Binding-site contacts:
Ligand atom C4 contacts residue GLN69 of chain 1.C at 4.0 Å.
Ligand atom C2 contacts residue GLN69 of chain 1.C at 3.5 Å.
Ligand atom C5' contacts residue ARG90 of chain 1.C at 3.9 Å.
Ligand atom O3' contacts residue TYR71 of chain 1.C at 3.8 Å.
Ligand atom C5' contacts residue SER104 of chain 1.C at 3.0 Å.
Ligand atom OP1 contacts residue ARG87 of chain 1.C at 3.1 Å.
Ligand atom C2 contacts residue TYR71 of chain 1.C at 3.6 Å (hydrophobic).
Ligand atom O3' contacts residue SER106 of chain 1.C at 3.3 Å.
Ligand atom C4' contacts residue SER106 of chain 1.C at 3.6 Å.
Ligand atom C5' contacts residue SER104 of chain 1.C at 3.4 Å.
Ligand atom O3' contacts residue SER104 of chain 1.C at 3.5 Å.
Ligand atom OP1 contacts residue SER104 of chain 1.C at 2.6 Å (h-bond).
Ligand atom C4' contacts residue TYR71 of chain 1.C at 3.5 Å (hydrophobic).
Ligand atom C3' contacts residue TYR71 of chain 1.C at 3.8 Å (hydrophobic).
Ligand atom OP1 contacts residue ARG90 of chain 1.C at 2.8 Å (salt-bridge).
Ligand atom P contacts residue ARG90 of chain 1.C at 4.1 Å.
Ligand atom P contacts residue SER106 of chain 1.C at 4.2 Å.
Ligand atom O4' contacts residue TYR71 of chain 1.C at 3.5 Å.
Ligand atom C5' contacts residue ARG87 of chain 1.C at 3.6 Å.
Ligand atom C4' contacts residue TYR71 of chain 1.C at 3.5 Å (hydrophobic).
Ligand atom N3 contacts residue TYR71 of chain 1.C at 3.8 Å.
Ligand atom O3' contacts residue ARG87 of chain 1.C at 3.9 Å.
Ligand atom O3' contacts residue VAL88 of chain 1.C at 4.1 Å.
Ligand atom P contacts residue SER104 of chain 1.C at 3.6 Å.
Ligand atom O2 contacts residue GLN69 of chain 1.C at 3.9 Å.
Ligand atom N3 contacts residue GLN69 of chain 1.C at 2.9 Å (h-bond).
Ligand atom C2' contacts residue TYR71 of chain 1.C at 3.5 Å (hydrophobic).
Ligand atom C1' contacts residue TYR71 of chain 1.C at 3.9 Å (hydrophobic).
Ligand atom P contacts residue VAL88 of chain 1.C at 4.1 Å.
Ligand atom OP1 contacts residue SER106 of chain 1.C at 3.7 Å.
Ligand atom OP2 contacts residue THR86 of chain 1.C at 3.8 Å.
Ligand atom O2 contacts residue TYR71 of chain 1.C at 3.3 Å.
Ligand atom C4' contacts residue ARG87 of chain 1.C at 3.9 Å.
Ligand atom C4' contacts residue SER104 of chain 1.C at 3.4 Å.
Ligand atom OP1 contacts residue VAL88 of chain 1.C at 2.9 Å (h-bond).
Ligand atom C1' contacts residue TYR71 of chain 1.C at 3.3 Å (hydrophobic).
Ligand atom C5' contacts residue TYR71 of chain 1.C at 3.7 Å (hydrophobic).
Ligand atom O5' contacts residue SER104 of chain 1.C at 4.0 Å.
Ligand atom N1 contacts residue TYR71 of chain 1.C at 4.0 Å.
Ligand atom O4' contacts residue TYR71 of chain 1.C at 3.6 Å (h-bond).

The protein below binds the small molecule below.
Small molecule (SMILES): Cc1cn([C@H]2C[C@H](O[P](=O)(O)OC[C@H]3O[C@@H](n4ccc(N)nc4=O)C[C@@H]3O[P](=O)(O)OC[C@H]3O[C@@H](n4ccc(N)nc4=O)C[C@@H]3O[P](=O)(O)OC[C@H]3O[C@@H](n4cc(C)c(=O)[nH]c4=O)C[C@@H]3O[P](=O)(O)OC[C@H]3O[C@@H](n4cnc5c(=O)nc(N)[nH]c54)C[C@@H]3O)[C@@H](CO[P](=O)(O)O[C@H]3C[C@H](n4cnc5c(N)ncnc54)O[C@@H]3CO[P](=O)(O)O[C@H]3C[C@H](n4ccc(N)nc4=O)O[C@@H]3CO[P](=O)(O)O[C@H]3C[C@H](n4cc(C)c(=O)[nH]c4=O)O[C@@H]3COP(=O)=O)O2)c(=O)[nH]c1=O

Sequence of chain 1.C:
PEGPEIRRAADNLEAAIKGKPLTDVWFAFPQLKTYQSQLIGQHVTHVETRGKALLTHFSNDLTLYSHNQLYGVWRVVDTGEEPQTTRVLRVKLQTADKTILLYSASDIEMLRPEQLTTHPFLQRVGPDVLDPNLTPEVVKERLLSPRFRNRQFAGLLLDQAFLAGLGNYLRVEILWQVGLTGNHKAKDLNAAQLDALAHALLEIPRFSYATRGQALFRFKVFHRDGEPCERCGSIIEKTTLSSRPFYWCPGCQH